Sequence of chain 1.A:
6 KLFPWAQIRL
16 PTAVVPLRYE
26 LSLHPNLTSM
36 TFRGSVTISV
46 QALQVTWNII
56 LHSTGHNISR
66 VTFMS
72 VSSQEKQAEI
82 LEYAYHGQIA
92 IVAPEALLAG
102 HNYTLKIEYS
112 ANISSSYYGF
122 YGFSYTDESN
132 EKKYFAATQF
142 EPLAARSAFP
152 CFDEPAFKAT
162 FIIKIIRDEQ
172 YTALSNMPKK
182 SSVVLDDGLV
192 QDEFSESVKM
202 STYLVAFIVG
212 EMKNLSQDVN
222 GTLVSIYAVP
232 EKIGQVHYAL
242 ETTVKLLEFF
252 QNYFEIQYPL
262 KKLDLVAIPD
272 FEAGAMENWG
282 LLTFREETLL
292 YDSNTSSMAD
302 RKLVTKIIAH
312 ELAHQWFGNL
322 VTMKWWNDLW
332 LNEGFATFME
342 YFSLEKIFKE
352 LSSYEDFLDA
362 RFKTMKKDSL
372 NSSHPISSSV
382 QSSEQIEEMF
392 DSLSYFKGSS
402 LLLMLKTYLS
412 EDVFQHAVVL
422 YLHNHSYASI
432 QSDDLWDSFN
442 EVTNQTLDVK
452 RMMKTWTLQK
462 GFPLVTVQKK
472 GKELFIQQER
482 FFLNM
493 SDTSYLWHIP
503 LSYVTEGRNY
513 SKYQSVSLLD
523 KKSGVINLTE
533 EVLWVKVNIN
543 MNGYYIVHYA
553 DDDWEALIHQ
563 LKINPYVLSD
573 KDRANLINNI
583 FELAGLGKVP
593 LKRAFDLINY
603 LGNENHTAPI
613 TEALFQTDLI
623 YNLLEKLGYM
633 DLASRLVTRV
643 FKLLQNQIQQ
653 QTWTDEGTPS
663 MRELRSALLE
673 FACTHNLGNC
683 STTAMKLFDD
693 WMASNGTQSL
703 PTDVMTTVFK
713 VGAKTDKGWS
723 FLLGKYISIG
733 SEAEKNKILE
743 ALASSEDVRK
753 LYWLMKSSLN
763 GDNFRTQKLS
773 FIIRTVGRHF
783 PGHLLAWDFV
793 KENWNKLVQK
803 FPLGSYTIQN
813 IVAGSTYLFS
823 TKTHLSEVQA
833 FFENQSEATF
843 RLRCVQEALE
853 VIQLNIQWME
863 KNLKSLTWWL

Binding-site contacts:
Ligand atom C2 contacts residue ASN697 of chain 1.A at 2.5 Å.
Ligand atom C8 contacts residue ASN697 of chain 1.A at 4.1 Å.
Ligand atom O5 contacts residue LYS727 of chain 1.A at 3.9 Å.
Ligand atom C5 contacts residue LYS727 of chain 1.A at 4.3 Å.
Ligand atom N2 contacts residue ASN697 of chain 1.A at 3.1 Å (h-bond).
Ligand atom C5 contacts residue ASN697 of chain 1.A at 3.7 Å.
Ligand atom C3 contacts residue ASN697 of chain 1.A at 3.8 Å.
Ligand atom C1 contacts residue LYS727 of chain 1.A at 4.0 Å.
Ligand atom C1 contacts residue ASN697 of chain 1.A at 1.4 Å.
Ligand atom O7 contacts residue ASN697 of chain 1.A at 3.7 Å.
Ligand atom C7 contacts residue ASN697 of chain 1.A at 3.6 Å.
Ligand atom C4 contacts residue ASN697 of chain 1.A at 4.3 Å.
Ligand atom O5 contacts residue ASN697 of chain 1.A at 2.3 Å (h-bond).

This protein binds this small molecule.
Small molecule (SMILES): CC(=O)N[C@@H]1[C@@H](O)[C@H](O)[C@@H](CO)O[C@H]1O